Sequence of chain 1.A:
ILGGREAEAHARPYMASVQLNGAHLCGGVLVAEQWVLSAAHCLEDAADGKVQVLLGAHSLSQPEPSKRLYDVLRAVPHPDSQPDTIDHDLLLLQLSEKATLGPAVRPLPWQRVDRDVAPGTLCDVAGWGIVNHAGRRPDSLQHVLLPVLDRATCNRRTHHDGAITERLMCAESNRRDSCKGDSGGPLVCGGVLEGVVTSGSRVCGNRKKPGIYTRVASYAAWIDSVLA

Binding-site contacts:
Ligand atom N11 contacts residue THR198 of chain 1.A at 3.0 Å (h-bond).
Ligand atom C10 contacts residue THR198 of chain 1.A at 4.2 Å.
Ligand atom N7 contacts residue ARG202 of chain 1.A at 3.2 Å (salt-bridge).
Ligand atom O12 contacts residue SER178 of chain 1.A at 3.5 Å (h-bond).
Ligand atom C9 contacts residue GLY200 of chain 1.A at 3.7 Å.
Ligand atom C2 contacts residue LYS180 of chain 1.A at 3.9 Å.
Ligand atom N11 contacts residue VAL197 of chain 1.A at 3.5 Å.
Ligand atom C9 contacts residue CYS179 of chain 1.A at 4.1 Å (hydrophobic).
Ligand atom C20 contacts residue LYS180 of chain 1.A at 3.6 Å.
Ligand atom C10 contacts residue ARG202 of chain 1.A at 3.9 Å.
Ligand atom C2 contacts residue SER201 of chain 1.A at 4.2 Å.
Ligand atom C10 contacts residue CYS179 of chain 1.A at 3.8 Å (hydrophobic).
Ligand atom C3 contacts residue ARG202 of chain 1.A at 3.3 Å.
Ligand atom C1 contacts residue LYS180 of chain 1.A at 3.8 Å.
Ligand atom O13 contacts residue SER201 of chain 1.A at 3.5 Å (h-bond).
Ligand atom C6 contacts residue LYS180 of chain 1.A at 3.6 Å.
Ligand atom C15 contacts residue LYS180 of chain 1.A at 4.1 Å.
Ligand atom C9 contacts residue SER183 of chain 1.A at 3.6 Å.
Ligand atom C8 contacts residue CYS179 of chain 1.A at 3.6 Å (hydrophobic).
Ligand atom O13 contacts residue LYS180 of chain 1.A at 4.0 Å.
Ligand atom C4 contacts residue SER201 of chain 1.A at 4.0 Å.
Ligand atom C3 contacts residue LYS180 of chain 1.A at 3.9 Å.
Ligand atom C5 contacts residue GLY200 of chain 1.A at 4.1 Å.
Ligand atom C4 contacts residue LYS180 of chain 1.A at 3.8 Å.
Ligand atom N7 contacts residue CYS204 of chain 1.A at 3.6 Å.
Ligand atom C1 contacts residue SER201 of chain 1.A at 3.7 Å.
Ligand atom C9 contacts residue LYS180 of chain 1.A at 3.8 Å.
Ligand atom C6 contacts residue ARG202 of chain 1.A at 3.4 Å.
Ligand atom C5 contacts residue LYS180 of chain 1.A at 3.7 Å.
Ligand atom C8 contacts residue LYS180 of chain 1.A at 3.6 Å.
Ligand atom C5 contacts residue SER201 of chain 1.A at 4.0 Å.
Ligand atom N11 contacts residue CYS179 of chain 1.A at 3.9 Å.
Ligand atom C8 contacts residue GLY200 of chain 1.A at 4.0 Å.
Ligand atom N7 contacts residue CYS179 of chain 1.A at 3.7 Å.
Ligand atom O12 contacts residue ARG202 of chain 1.A at 2.8 Å (salt-bridge).
Ligand atom C8 contacts residue ARG202 of chain 1.A at 4.2 Å.
Ligand atom O12 contacts residue CYS179 of chain 1.A at 3.6 Å.
Ligand atom N11 contacts residue SER183 of chain 1.A at 3.4 Å (h-bond).
Ligand atom N7 contacts residue LYS180 of chain 1.A at 3.5 Å (salt-bridge).
Ligand atom C14 contacts residue LYS180 of chain 1.A at 3.6 Å.

The protein below binds the small molecule below.
Small molecule (SMILES): NC(=O)c1cc2cc(OCc3cccc(C(=O)O)c3)ccc2[nH]1